Binding-site contacts:
Ligand atom O2' contacts residue LYS38 of chain 1.B at 3.2 Å (salt-bridge).
Ligand atom O2 contacts residue PRO32 of chain 1.B at 3.1 Å.
Ligand atom C2 contacts residue LEU37 of chain 1.B at 3.6 Å (hydrophobic).
Ligand atom C2 contacts residue MET48 of chain 1.B at 3.6 Å (hydrophobic).
Ligand atom C6 contacts residue VAL26 of chain 1.B at 3.4 Å (hydrophobic).
Ligand atom C4 contacts residue GLY27 of chain 1.B at 3.4 Å.
Ligand atom OP1 contacts residue ARG33 of chain 1.B at 2.8 Å (salt-bridge).
Ligand atom N1 contacts residue ARG57 of chain 1.B at 3.5 Å (salt-bridge).
Ligand atom C5 contacts residue GLY27 of chain 1.B at 3.4 Å.
Ligand atom N6 contacts residue ASN24 of chain 1.B at 3.5 Å (h-bond).
Ligand atom N3 contacts residue GLY27 of chain 1.B at 3.2 Å (h-bond).
Ligand atom OP1 contacts residue ARG57 of chain 1.B at 2.5 Å (salt-bridge).
Ligand atom C1' contacts residue LEU30 of chain 1.B at 3.5 Å (hydrophobic).
Ligand atom N1 contacts residue ILE50 of chain 1.B at 3.0 Å (h-bond).
Ligand atom C2' contacts residue ARG57 of chain 1.B at 3.4 Å.
Ligand atom C2 contacts residue VAL26 of chain 1.B at 3.5 Å (hydrophobic).
Ligand atom C6 contacts residue GLY27 of chain 1.B at 3.6 Å.
Ligand atom N1 contacts residue GLY27 of chain 1.B at 3.5 Å (h-bond).
Ligand atom C6 contacts residue ARG57 of chain 1.B at 3.4 Å.
Ligand atom O4' contacts residue GLY34 of chain 1.B at 3.5 Å.
Ligand atom O4' contacts residue LEU30 of chain 1.B at 3.3 Å.
Ligand atom C4 contacts residue LEU30 of chain 1.B at 3.6 Å (hydrophobic).
Ligand atom O3' contacts residue LYS38 of chain 1.B at 3.1 Å (salt-bridge).
Ligand atom N9 contacts residue LEU30 of chain 1.B at 3.4 Å.
Ligand atom C5 contacts residue ARG57 of chain 1.B at 3.6 Å.
Ligand atom C8 contacts residue ARG57 of chain 1.B at 3.6 Å.
Ligand atom O4 contacts residue LYS28 of chain 1.B at 3.6 Å.
Ligand atom C5' contacts residue GLY34 of chain 1.B at 3.6 Å.
Ligand atom N6 contacts residue ILE50 of chain 1.B at 3.1 Å (h-bond).
Ligand atom N1 contacts residue VAL26 of chain 1.B at 3.2 Å.
Ligand atom O2' contacts residue ARG57 of chain 1.B at 3.2 Å.
Ligand atom O2' contacts residue GLY31 of chain 1.B at 2.6 Å (h-bond).
Ligand atom C2 contacts residue MET56 of chain 1.B at 3.6 Å (hydrophobic).
Ligand atom O2 contacts residue GLY31 of chain 1.B at 3.1 Å.
Ligand atom C2 contacts residue GLY27 of chain 1.B at 3.2 Å.
Ligand atom N7 contacts residue ARG57 of chain 1.B at 3.2 Å.
Ligand atom C2 contacts residue SER55 of chain 1.B at 3.4 Å.
Ligand atom C5' contacts residue ARG33 of chain 1.B at 3.6 Å.
Ligand atom C2 contacts residue ARG57 of chain 1.B at 3.4 Å.
Ligand atom N6 contacts residue ARG57 of chain 1.B at 3.3 Å (salt-bridge).

Sequence of chain 1.B:
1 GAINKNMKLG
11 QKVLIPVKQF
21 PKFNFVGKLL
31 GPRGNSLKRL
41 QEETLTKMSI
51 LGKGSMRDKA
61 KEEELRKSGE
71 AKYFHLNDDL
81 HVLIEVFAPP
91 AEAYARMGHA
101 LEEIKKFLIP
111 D

This protein binds this small molecule.
Small molecule (SMILES): Nc1ncnc2c1ncn2[C@@H]1O[C@H](COP(=O)=O)[C@@H](O[P](=O)(O)OC[C@H]2O[C@@H](n3ccc(=O)[nH]c3=O)[C@H](O)[C@@H]2O[P](=O)(O)OC[C@H]2O[C@@H](n3cnc4c(N)ncnc43)[C@H](O)[C@@H]2O[P](=O)(O)OC[C@H]2O[C@@H](n3cnc4c(N)ncnc43)[C@H](O)[C@@H]2O[P](=O)(O)OC[C@H]2O[C@@H](n3ccc(=O)[nH]c3=O)[C@H](O)[C@@H]2O)[C@H]1O